The small molecule below binds the protein below.
Small molecule (SMILES): O=c1[nH]cnc2cnccc12

Sequence of chain 1.A:
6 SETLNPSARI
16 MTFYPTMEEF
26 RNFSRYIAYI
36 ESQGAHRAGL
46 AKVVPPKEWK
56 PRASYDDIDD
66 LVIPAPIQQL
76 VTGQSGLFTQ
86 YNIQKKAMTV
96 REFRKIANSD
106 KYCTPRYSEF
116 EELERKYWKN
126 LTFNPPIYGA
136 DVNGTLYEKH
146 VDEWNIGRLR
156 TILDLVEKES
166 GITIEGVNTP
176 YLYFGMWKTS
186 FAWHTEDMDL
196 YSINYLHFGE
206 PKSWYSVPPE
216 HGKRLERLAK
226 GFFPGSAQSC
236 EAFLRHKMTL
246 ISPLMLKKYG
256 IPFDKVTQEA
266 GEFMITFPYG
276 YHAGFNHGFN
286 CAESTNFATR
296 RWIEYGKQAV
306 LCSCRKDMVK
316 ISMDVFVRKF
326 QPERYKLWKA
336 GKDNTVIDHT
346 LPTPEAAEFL

Binding-site contacts:
Ligand atom C5 contacts residue PHE186 of chain 1.A at 3.7 Å (hydrophobic).
Ligand atom C1 contacts residue LYS207 of chain 1.A at 3.8 Å.
Ligand atom C1 contacts residue TYR133 of chain 1.A at 3.4 Å (hydrophobic).
Ligand atom C7 contacts residue ASN199 of chain 1.A at 4.2 Å.
Ligand atom C3 contacts residue LYS242 of chain 1.A at 3.8 Å.
Ligand atom C6 contacts residue TRP209 of chain 1.A at 3.5 Å (hydrophobic).
Ligand atom C6 contacts residue ASN199 of chain 1.A at 3.6 Å.
Ligand atom C4 contacts residue PHE186 of chain 1.A at 3.8 Å (hydrophobic).
Ligand atom N1 contacts residue TYR133 of chain 1.A at 2.6 Å (h-bond).
Ligand atom C2 contacts residue EDO1 of chain 1.N at 3.8 Å.
Ligand atom C4 contacts residue LYS242 of chain 1.A at 3.7 Å.
Ligand atom O contacts residue LYS207 of chain 1.A at 2.7 Å (salt-bridge).
Ligand atom N1 contacts residue PHE186 of chain 1.A at 3.7 Å.
Ligand atom C5 contacts residue TRP209 of chain 1.A at 3.5 Å (hydrophobic).
Ligand atom N3 contacts residue ZN1 of chain 1.E at 2.2 Å.
Ligand atom N3 contacts residue GLU191 of chain 1.A at 4.3 Å.
Ligand atom O contacts residue ASN199 of chain 1.A at 3.7 Å.
Ligand atom C2 contacts residue PHE186 of chain 1.A at 3.6 Å (hydrophobic).
Ligand atom N3 contacts residue PHE186 of chain 1.A at 3.9 Å.
Ligand atom C5 contacts residue ZN1 of chain 1.E at 3.2 Å.
Ligand atom N1 contacts residue TYR178 of chain 1.A at 3.6 Å.
Ligand atom O contacts residue PHE186 of chain 1.A at 3.6 Å.
Ligand atom N2 contacts residue LYS242 of chain 1.A at 3.0 Å (salt-bridge).
Ligand atom N2 contacts residue TYR178 of chain 1.A at 3.8 Å.
Ligand atom C1 contacts residue PHE186 of chain 1.A at 3.4 Å (hydrophobic).
Ligand atom N2 contacts residue EDO1 of chain 1.N at 4.0 Å.
Ligand atom C2 contacts residue TYR133 of chain 1.A at 3.6 Å (hydrophobic).
Ligand atom C4 contacts residue ZN1 of chain 1.E at 3.1 Å.
Ligand atom N3 contacts residue HIS277 of chain 1.A at 3.3 Å (h-bond).
Ligand atom C7 contacts residue PHE186 of chain 1.A at 3.6 Å (hydrophobic).
Ligand atom O contacts residue TYR133 of chain 1.A at 3.4 Å (h-bond).
Ligand atom C4 contacts residue HIS189 of chain 1.A at 3.4 Å.
Ligand atom C6 contacts residue PHE186 of chain 1.A at 3.7 Å (hydrophobic).
Ligand atom C2 contacts residue LYS242 of chain 1.A at 3.9 Å.
Ligand atom N2 contacts residue PHE186 of chain 1.A at 3.4 Å.
Ligand atom C3 contacts residue PHE186 of chain 1.A at 3.5 Å (hydrophobic).
Ligand atom C2 contacts residue TYR178 of chain 1.A at 3.4 Å (hydrophobic).
Ligand atom C5 contacts residue HIS277 of chain 1.A at 3.7 Å.
Ligand atom N3 contacts residue HIS189 of chain 1.A at 3.2 Å (h-bond).
Ligand atom C1 contacts residue ASN199 of chain 1.A at 4.2 Å.